Binding-site contacts:
Ligand atom C8 contacts residue ASN1071 of chain 1.B at 4.3 Å.
Ligand atom N2 contacts residue ASN1071 of chain 1.B at 2.9 Å (h-bond).
Ligand atom O6 contacts residue ALA703 of chain 1.B at 4.0 Å.
Ligand atom C4 contacts residue ASN1071 of chain 1.B at 4.2 Å.
Ligand atom C1 contacts residue ASN1071 of chain 1.B at 1.4 Å.
Ligand atom C1 contacts residue GLN892 of chain 1.C at 4.3 Å.
Ligand atom O7 contacts residue ASN1071 of chain 1.B at 4.0 Å.
Ligand atom O5 contacts residue ASN1071 of chain 1.B at 2.4 Å (h-bond).
Ligand atom C2 contacts residue ASN1071 of chain 1.B at 2.5 Å.
Ligand atom C5 contacts residue ASN1071 of chain 1.B at 3.7 Å.
Ligand atom C8 contacts residue LYS1070 of chain 1.B at 3.8 Å.
Ligand atom C7 contacts residue ASN1071 of chain 1.B at 3.6 Å.
Ligand atom C8 contacts residue GLU1069 of chain 1.B at 3.5 Å.
Ligand atom C6 contacts residue ALA703 of chain 1.B at 3.8 Å (hydrophobic).
Ligand atom C3 contacts residue ASN1071 of chain 1.B at 3.8 Å.
Ligand atom C5 contacts residue ALA703 of chain 1.B at 3.8 Å (hydrophobic).

A small-molecule ligand and the protein it binds are described below.
Small molecule (SMILES): CC(=O)N[C@@H]1[C@@H](O)[C@H](O)[C@@H](CO)O[C@H]1O

Sequence of chain 1.B:
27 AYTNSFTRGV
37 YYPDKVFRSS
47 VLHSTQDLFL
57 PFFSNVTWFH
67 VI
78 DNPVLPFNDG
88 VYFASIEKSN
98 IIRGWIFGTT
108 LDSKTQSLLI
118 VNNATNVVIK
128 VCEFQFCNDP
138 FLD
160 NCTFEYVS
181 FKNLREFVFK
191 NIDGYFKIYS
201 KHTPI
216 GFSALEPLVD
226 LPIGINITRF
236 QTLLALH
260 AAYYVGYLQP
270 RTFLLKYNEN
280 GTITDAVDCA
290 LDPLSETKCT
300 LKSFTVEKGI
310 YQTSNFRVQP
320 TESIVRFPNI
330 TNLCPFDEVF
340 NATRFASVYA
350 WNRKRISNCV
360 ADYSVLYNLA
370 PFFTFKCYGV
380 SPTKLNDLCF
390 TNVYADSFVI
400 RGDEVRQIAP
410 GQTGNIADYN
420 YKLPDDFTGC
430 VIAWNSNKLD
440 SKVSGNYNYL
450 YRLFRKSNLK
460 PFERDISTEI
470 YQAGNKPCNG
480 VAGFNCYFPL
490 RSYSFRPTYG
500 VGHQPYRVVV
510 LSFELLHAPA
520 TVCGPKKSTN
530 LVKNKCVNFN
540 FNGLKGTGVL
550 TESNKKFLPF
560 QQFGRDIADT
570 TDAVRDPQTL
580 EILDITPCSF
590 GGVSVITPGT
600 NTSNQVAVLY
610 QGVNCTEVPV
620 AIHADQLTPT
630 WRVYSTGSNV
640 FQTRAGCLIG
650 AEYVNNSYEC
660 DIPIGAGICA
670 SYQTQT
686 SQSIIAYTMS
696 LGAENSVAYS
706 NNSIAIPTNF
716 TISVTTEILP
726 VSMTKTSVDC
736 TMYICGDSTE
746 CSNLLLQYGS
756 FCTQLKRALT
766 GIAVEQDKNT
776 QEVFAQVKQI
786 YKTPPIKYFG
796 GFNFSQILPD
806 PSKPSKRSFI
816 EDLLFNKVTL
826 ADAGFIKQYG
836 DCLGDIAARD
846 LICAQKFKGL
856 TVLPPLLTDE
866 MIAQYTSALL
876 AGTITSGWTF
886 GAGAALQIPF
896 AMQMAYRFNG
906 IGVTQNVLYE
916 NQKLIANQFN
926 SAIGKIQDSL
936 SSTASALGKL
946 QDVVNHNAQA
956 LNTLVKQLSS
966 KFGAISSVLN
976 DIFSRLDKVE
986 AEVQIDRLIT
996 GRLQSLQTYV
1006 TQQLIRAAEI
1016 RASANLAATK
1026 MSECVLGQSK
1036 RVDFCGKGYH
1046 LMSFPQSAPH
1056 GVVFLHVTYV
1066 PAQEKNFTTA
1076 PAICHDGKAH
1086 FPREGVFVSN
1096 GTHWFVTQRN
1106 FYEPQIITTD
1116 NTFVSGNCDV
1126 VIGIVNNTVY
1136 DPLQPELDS

Sequence of chain 1.C:
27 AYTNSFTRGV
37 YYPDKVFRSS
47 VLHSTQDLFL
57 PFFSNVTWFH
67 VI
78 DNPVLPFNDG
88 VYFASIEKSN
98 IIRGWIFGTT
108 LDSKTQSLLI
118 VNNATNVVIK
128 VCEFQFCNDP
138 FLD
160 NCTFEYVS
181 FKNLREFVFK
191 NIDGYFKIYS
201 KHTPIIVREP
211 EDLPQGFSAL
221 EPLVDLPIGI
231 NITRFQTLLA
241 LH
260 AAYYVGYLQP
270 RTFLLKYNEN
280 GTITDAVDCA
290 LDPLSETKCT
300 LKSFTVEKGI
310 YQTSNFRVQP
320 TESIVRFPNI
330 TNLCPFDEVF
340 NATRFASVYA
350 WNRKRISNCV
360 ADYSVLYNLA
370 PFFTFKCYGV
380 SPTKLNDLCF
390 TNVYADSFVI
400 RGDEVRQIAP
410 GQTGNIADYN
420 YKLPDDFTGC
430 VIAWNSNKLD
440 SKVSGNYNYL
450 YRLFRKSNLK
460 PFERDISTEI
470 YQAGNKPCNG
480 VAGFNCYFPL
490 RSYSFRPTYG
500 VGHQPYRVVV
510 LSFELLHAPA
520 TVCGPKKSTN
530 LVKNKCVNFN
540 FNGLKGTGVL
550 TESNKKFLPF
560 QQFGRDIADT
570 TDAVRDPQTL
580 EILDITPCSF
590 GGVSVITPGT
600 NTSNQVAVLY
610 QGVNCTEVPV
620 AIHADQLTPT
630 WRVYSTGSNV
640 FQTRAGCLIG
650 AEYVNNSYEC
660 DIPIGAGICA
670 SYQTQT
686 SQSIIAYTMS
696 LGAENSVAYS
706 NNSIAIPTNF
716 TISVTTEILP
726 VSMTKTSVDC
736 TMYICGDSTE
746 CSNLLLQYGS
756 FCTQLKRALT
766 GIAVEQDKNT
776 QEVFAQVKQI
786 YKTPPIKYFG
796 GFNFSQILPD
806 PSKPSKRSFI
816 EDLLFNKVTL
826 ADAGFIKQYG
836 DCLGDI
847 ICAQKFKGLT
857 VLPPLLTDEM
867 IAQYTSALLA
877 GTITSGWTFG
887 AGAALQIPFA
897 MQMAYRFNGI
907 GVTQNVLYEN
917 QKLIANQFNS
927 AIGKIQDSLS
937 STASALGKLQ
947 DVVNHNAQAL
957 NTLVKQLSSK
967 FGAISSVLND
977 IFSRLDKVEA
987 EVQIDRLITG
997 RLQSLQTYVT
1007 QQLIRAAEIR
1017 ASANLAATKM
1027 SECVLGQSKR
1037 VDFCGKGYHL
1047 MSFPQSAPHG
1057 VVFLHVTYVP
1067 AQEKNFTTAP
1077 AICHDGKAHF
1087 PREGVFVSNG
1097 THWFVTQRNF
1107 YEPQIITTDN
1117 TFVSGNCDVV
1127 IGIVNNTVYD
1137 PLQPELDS